Sequence of chain 1.B:
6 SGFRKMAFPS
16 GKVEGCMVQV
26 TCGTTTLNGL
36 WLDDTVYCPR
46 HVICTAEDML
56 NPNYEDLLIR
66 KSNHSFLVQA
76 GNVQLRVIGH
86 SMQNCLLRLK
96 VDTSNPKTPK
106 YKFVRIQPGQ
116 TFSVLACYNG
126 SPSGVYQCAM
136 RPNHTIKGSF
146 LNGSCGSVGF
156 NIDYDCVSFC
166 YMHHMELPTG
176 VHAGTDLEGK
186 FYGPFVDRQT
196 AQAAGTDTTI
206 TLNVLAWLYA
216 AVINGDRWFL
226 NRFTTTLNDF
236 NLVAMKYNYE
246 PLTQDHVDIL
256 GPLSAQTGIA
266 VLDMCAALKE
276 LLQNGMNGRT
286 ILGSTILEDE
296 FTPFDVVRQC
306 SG

This protein binds this small molecule.
Small molecule (SMILES): Cc1cc(C(=O)N[C@@H](C)C(=O)N[C@H](C(=O)N[C@@H](CC(C)C)C(=O)N[C@H](/C=C/C(=O)OCc2ccccc2)C[C@@H]2CCNC2=O)C(C)C)no1

Binding-site contacts:
Ligand atom O8 contacts residue PHE145 of chain 1.B at 3.5 Å.
Ligand atom C25 contacts residue CYS150 of chain 1.B at 3.5 Å (hydrophobic).
Ligand atom C contacts residue THR31 of chain 1.B at 3.5 Å.
Ligand atom C20 contacts residue CYS150 of chain 1.B at 1.8 Å (hydrophobic).
Ligand atom CA contacts residue GLN194 of chain 1.B at 3.6 Å.
Ligand atom C contacts residue PRO173 of chain 1.B at 3.0 Å (hydrophobic).
Ligand atom C5 contacts residue THR31 of chain 1.B at 3.3 Å.
Ligand atom O contacts residue GLU171 of chain 1.B at 2.9 Å (salt-bridge).
Ligand atom C5 contacts residue THR30 of chain 1.B at 3.5 Å.
Ligand atom N6 contacts residue PHE145 of chain 1.B at 3.5 Å (h-bond).
Ligand atom O8 contacts residue HIS177 of chain 1.B at 3.5 Å.
Ligand atom N contacts residue GLU171 of chain 1.B at 3.0 Å (salt-bridge).
Ligand atom O8 contacts residue HIS168 of chain 1.B at 2.5 Å (h-bond).
Ligand atom CA contacts residue CYS150 of chain 1.B at 2.9 Å (hydrophobic).
Ligand atom N contacts residue GLN194 of chain 1.B at 2.6 Å (h-bond).
Ligand atom C4 contacts residue THR30 of chain 1.B at 3.5 Å.
Ligand atom C4 contacts residue THR29 of chain 1.B at 3.4 Å.
Ligand atom C contacts residue GLY148 of chain 1.B at 3.4 Å.
Ligand atom O contacts residue PRO173 of chain 1.B at 2.8 Å.
Ligand atom C29 contacts residue HIS168 of chain 1.B at 3.7 Å.
Ligand atom C29 contacts residue GLU171 of chain 1.B at 3.6 Å.
Ligand atom N contacts residue MET170 of chain 1.B at 3.7 Å.
Ligand atom C4 contacts residue THR31 of chain 1.B at 3.6 Å.
Ligand atom O contacts residue SER149 of chain 1.B at 3.5 Å (h-bond).
Ligand atom O contacts residue GLN194 of chain 1.B at 3.3 Å.
Ligand atom O contacts residue CYS150 of chain 1.B at 3.2 Å.
Ligand atom C contacts residue GLN194 of chain 1.B at 3.5 Å.
Ligand atom N6 contacts residue GLU171 of chain 1.B at 3.4 Å.
Ligand atom C21 contacts residue CYS150 of chain 1.B at 3.0 Å (hydrophobic).
Ligand atom C contacts residue CYS150 of chain 1.B at 3.5 Å (hydrophobic).
Ligand atom C6 contacts residue THR30 of chain 1.B at 3.5 Å.
Ligand atom CB contacts residue GLN194 of chain 1.B at 3.4 Å.
Ligand atom O contacts residue GLY148 of chain 1.B at 2.8 Å.
Ligand atom N contacts residue CYS150 of chain 1.B at 3.4 Å (h-bond).
Ligand atom CB contacts residue THR195 of chain 1.B at 3.2 Å.
Ligand atom O contacts residue MET170 of chain 1.B at 3.0 Å.
Ligand atom N contacts residue THR195 of chain 1.B at 3.1 Å (h-bond).
Ligand atom CA contacts residue GLN194 of chain 1.B at 3.4 Å.
Ligand atom CA contacts residue PRO173 of chain 1.B at 3.4 Å (hydrophobic).
Ligand atom N contacts residue HIS169 of chain 1.B at 2.8 Å (h-bond).